The protein below binds the small molecule below.
Small molecule (SMILES): CC(=O)N[C@@H]1[C@@H](O)[C@H](O)[C@@H](CO)O[C@H]1O

Sequence of chain 1.E:
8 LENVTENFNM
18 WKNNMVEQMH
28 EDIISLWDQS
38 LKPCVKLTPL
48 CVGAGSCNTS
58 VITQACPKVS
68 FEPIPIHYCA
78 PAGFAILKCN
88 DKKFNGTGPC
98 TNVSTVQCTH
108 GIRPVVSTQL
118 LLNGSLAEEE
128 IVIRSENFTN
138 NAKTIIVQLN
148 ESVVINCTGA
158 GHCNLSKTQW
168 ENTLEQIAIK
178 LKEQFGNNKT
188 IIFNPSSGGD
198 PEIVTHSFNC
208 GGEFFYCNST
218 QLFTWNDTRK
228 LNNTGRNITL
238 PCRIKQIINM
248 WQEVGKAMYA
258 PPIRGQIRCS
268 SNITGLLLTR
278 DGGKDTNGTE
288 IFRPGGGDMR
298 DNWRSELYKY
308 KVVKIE

Binding-site contacts:
Ligand atom C1 contacts residue ASN223 of chain 1.E at 1.4 Å.
Ligand atom C7 contacts residue THR221 of chain 1.E at 2.9 Å.
Ligand atom C3 contacts residue ASN223 of chain 1.E at 3.8 Å.
Ligand atom C2 contacts residue THR221 of chain 1.E at 4.0 Å.
Ligand atom C1 contacts residue THR221 of chain 1.E at 4.2 Å.
Ligand atom C7 contacts residue ASN223 of chain 1.E at 3.8 Å.
Ligand atom O7 contacts residue THR221 of chain 1.E at 3.1 Å (h-bond).
Ligand atom O5 contacts residue ASN223 of chain 1.E at 2.4 Å (h-bond).
Ligand atom C2 contacts residue ASN223 of chain 1.E at 2.5 Å.
Ligand atom O7 contacts residue ASN223 of chain 1.E at 3.9 Å.
Ligand atom C3 contacts residue THR221 of chain 1.E at 4.1 Å.
Ligand atom C7 contacts residue LYS227 of chain 1.E at 3.9 Å.
Ligand atom O7 contacts residue LYS227 of chain 1.E at 3.2 Å (salt-bridge).
Ligand atom C8 contacts residue LYS227 of chain 1.E at 4.2 Å.
Ligand atom C7 contacts residue LEU228 of chain 1.E at 4.0 Å (hydrophobic).
Ligand atom N2 contacts residue THR221 of chain 1.E at 2.8 Å (h-bond).
Ligand atom N2 contacts residue ASN223 of chain 1.E at 2.9 Å (h-bond).
Ligand atom C8 contacts residue LEU228 of chain 1.E at 3.4 Å (hydrophobic).
Ligand atom C4 contacts residue ASN223 of chain 1.E at 4.2 Å.
Ligand atom C5 contacts residue ASN223 of chain 1.E at 3.7 Å.
Ligand atom C8 contacts residue THR221 of chain 1.E at 3.8 Å.
Ligand atom O7 contacts residue LEU228 of chain 1.E at 3.5 Å.